This small molecule binds to this protein.
Small molecule (SMILES): CC(=O)N[C@@H]1[C@@H](O)[C@H](O)[C@@H](CO)O[C@H]1O

Sequence of chain 2.D:
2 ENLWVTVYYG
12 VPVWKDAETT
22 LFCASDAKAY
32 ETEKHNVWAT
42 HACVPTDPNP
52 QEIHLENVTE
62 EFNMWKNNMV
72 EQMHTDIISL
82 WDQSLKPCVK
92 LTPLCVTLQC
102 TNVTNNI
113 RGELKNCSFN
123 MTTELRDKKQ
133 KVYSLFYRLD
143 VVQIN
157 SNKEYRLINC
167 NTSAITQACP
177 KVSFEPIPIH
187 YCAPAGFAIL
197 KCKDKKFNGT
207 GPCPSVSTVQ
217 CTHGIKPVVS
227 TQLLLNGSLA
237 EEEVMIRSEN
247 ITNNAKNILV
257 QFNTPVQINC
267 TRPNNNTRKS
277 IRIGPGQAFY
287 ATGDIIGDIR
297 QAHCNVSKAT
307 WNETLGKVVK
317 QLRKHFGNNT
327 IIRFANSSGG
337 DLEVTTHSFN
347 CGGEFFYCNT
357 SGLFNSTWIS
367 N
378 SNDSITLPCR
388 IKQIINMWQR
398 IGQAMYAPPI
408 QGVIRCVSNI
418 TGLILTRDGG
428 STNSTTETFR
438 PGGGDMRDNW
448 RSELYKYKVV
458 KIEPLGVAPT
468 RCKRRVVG

Binding-site contacts:
Ligand atom C4 contacts residue ASN324 of chain 2.D at 4.3 Å.
Ligand atom O5 contacts residue ASN325 of chain 2.D at 3.4 Å (h-bond).
Ligand atom C2 contacts residue ASN324 of chain 2.D at 2.5 Å.
Ligand atom C6 contacts residue LYS320 of chain 2.D at 3.6 Å.
Ligand atom C5 contacts residue LYS320 of chain 2.D at 4.0 Å.
Ligand atom C1 contacts residue ASN324 of chain 2.D at 1.4 Å.
Ligand atom O5 contacts residue ASN324 of chain 2.D at 2.4 Å (h-bond).
Ligand atom C1 contacts residue ASN325 of chain 2.D at 3.6 Å.
Ligand atom C8 contacts residue ASN324 of chain 2.D at 3.5 Å.
Ligand atom C5 contacts residue ASN324 of chain 2.D at 3.7 Å.
Ligand atom O7 contacts residue ASN324 of chain 2.D at 3.6 Å (h-bond).
Ligand atom C2 contacts residue ASN325 of chain 2.D at 4.4 Å.
Ligand atom N2 contacts residue ASN324 of chain 2.D at 2.9 Å (h-bond).
Ligand atom O6 contacts residue LYS320 of chain 2.D at 3.4 Å.
Ligand atom C7 contacts residue ASN324 of chain 2.D at 3.1 Å.
Ligand atom O7 contacts residue ASN325 of chain 2.D at 4.4 Å.
Ligand atom C3 contacts residue ASN324 of chain 2.D at 3.8 Å.